Sequence of chain 31.C:
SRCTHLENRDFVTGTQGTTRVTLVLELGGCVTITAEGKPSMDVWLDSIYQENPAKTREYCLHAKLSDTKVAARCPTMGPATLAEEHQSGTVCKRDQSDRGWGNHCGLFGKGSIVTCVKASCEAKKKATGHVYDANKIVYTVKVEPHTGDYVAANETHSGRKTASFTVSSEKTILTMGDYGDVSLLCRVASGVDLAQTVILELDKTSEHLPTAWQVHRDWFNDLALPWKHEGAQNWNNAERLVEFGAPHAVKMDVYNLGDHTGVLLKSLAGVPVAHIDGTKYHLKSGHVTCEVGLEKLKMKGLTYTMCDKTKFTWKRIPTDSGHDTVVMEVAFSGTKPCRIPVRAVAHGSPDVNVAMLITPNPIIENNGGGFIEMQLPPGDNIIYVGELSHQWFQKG

Sequence of chain 31.A:
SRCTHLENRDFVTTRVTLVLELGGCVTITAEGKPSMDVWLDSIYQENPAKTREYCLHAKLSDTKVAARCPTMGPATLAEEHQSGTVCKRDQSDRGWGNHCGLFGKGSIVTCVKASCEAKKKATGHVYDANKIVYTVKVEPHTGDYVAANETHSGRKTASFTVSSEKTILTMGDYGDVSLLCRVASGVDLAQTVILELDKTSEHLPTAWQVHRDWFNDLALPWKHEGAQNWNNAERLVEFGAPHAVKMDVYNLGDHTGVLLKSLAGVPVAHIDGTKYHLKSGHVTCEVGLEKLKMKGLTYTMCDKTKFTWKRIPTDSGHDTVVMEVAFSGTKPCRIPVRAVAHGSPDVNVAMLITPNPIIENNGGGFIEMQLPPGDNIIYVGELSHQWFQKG

The small molecule below binds the protein below.
Small molecule (SMILES): CC(=O)N[C@@H]1[C@@H](O)[C@H](O)[C@@H](CO)O[C@H]1O

Binding-site contacts:
Ligand atom C5 contacts residue HIS104 of chain 31.A at 3.6 Å.
Ligand atom C7 contacts residue ASN154 of chain 31.C at 3.3 Å.
Ligand atom N2 contacts residue ASN154 of chain 31.C at 2.9 Å (h-bond).
Ligand atom C5 contacts residue ASN154 of chain 31.C at 3.6 Å.
Ligand atom C2 contacts residue GLU155 of chain 31.C at 3.7 Å.
Ligand atom C4 contacts residue ASN154 of chain 31.C at 4.2 Å.
Ligand atom C3 contacts residue ASN154 of chain 31.C at 3.7 Å.
Ligand atom C1 contacts residue ASN154 of chain 31.C at 1.4 Å.
Ligand atom O3 contacts residue GLU155 of chain 31.C at 4.3 Å.
Ligand atom O5 contacts residue HIS104 of chain 31.A at 3.1 Å (h-bond).
Ligand atom O7 contacts residue ASN154 of chain 31.C at 3.2 Å (h-bond).
Ligand atom C1 contacts residue GLU155 of chain 31.C at 3.9 Å.
Ligand atom C6 contacts residue HIS104 of chain 31.A at 4.0 Å.
Ligand atom N2 contacts residue GLU155 of chain 31.C at 3.0 Å (salt-bridge).
Ligand atom C3 contacts residue GLU155 of chain 31.C at 3.7 Å.
Ligand atom C8 contacts residue GLU155 of chain 31.C at 3.8 Å.
Ligand atom C1 contacts residue HIS104 of chain 31.A at 3.4 Å.
Ligand atom C8 contacts residue ASN154 of chain 31.C at 3.6 Å.
Ligand atom O5 contacts residue ASN154 of chain 31.C at 2.3 Å (h-bond).
Ligand atom C7 contacts residue GLU155 of chain 31.C at 3.9 Å.
Ligand atom C2 contacts residue ASN154 of chain 31.C at 2.4 Å.